This protein binds this small molecule.
Small molecule (SMILES): Nc1ncnc2c1ncn2[C@@H]1O[C@H](CO[P](=O)(O)O[P](=O)(O)NP(=O)(O)O)[C@@H](O)[C@H]1O

Sequence of chain 1.A:
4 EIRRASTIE

Binding-site contacts:
Ligand atom N7 contacts residue MET124 of chain 1.B at 3.5 Å.
Ligand atom N1 contacts residue VAL127 of chain 1.B at 3.1 Å (h-bond).
Ligand atom C2' contacts residue GLU131 of chain 1.B at 3.5 Å.
Ligand atom O2G contacts residue SER9 of chain 1.A at 2.8 Å (h-bond).
Ligand atom PB contacts residue MG1 of chain 1.D at 3.5 Å.
Ligand atom O2B contacts residue GLY56 of chain 1.B at 3.5 Å.
Ligand atom O2A contacts residue MG1 of chain 1.E at 2.0 Å.
Ligand atom O1G contacts residue ASP188 of chain 1.B at 2.7 Å (salt-bridge).
Ligand atom N3 contacts residue PHE331 of chain 1.B at 3.4 Å.
Ligand atom O1G contacts residue LYS172 of chain 1.B at 3.3 Å (salt-bridge).
Ligand atom O5' contacts residue MG1 of chain 1.E at 3.5 Å.
Ligand atom O1G contacts residue MG1 of chain 1.E at 2.0 Å.
Ligand atom C6 contacts residue ALA74 of chain 1.B at 3.5 Å (hydrophobic).
Ligand atom O1B contacts residue MG1 of chain 1.D at 2.1 Å.
Ligand atom O3' contacts residue ARG6 of chain 1.A at 2.9 Å (salt-bridge).
Ligand atom O1B contacts residue ASP188 of chain 1.B at 2.8 Å (salt-bridge).
Ligand atom O2A contacts residue ASP188 of chain 1.B at 2.6 Å (salt-bridge).
Ligand atom O3G contacts residue SER9 of chain 1.A at 3.0 Å (h-bond).
Ligand atom PA contacts residue MG1 of chain 1.E at 3.3 Å.
Ligand atom N7 contacts residue THR187 of chain 1.B at 3.5 Å (h-bond).
Ligand atom O3A contacts residue LYS76 of chain 1.B at 3.5 Å.
Ligand atom PG contacts residue ASP188 of chain 1.B at 3.6 Å.
Ligand atom O2G contacts residue MG1 of chain 1.D at 2.1 Å.
Ligand atom N3B contacts residue MG1 of chain 1.E at 3.1 Å.
Ligand atom N3 contacts residue LEU53 of chain 1.B at 3.6 Å.
Ligand atom O1A contacts residue ASP188 of chain 1.B at 3.6 Å.
Ligand atom O1A contacts residue LYS76 of chain 1.B at 3.2 Å.
Ligand atom C5' contacts residue VAL61 of chain 1.B at 3.6 Å (hydrophobic).
Ligand atom C2 contacts residue VAL127 of chain 1.B at 3.5 Å (hydrophobic).
Ligand atom O1G contacts residue ASN175 of chain 1.B at 3.4 Å (h-bond).
Ligand atom N6 contacts residue GLU125 of chain 1.B at 2.9 Å (salt-bridge).
Ligand atom O1G contacts residue MG1 of chain 1.D at 3.4 Å.
Ligand atom O2A contacts residue ASN175 of chain 1.B at 3.2 Å (h-bond).
Ligand atom O2' contacts residue GLU131 of chain 1.B at 2.4 Å (salt-bridge).
Ligand atom O3' contacts residue GLU131 of chain 1.B at 3.1 Å (salt-bridge).
Ligand atom PG contacts residue MG1 of chain 1.D at 3.2 Å.
Ligand atom PG contacts residue MG1 of chain 1.E at 3.1 Å.
Ligand atom O3' contacts residue GLU174 of chain 1.B at 2.9 Å (salt-bridge).
Ligand atom PG contacts residue SER9 of chain 1.A at 3.4 Å.
Ligand atom O2G contacts residue ASP188 of chain 1.B at 3.4 Å (salt-bridge).

Sequence of chain 1.B:
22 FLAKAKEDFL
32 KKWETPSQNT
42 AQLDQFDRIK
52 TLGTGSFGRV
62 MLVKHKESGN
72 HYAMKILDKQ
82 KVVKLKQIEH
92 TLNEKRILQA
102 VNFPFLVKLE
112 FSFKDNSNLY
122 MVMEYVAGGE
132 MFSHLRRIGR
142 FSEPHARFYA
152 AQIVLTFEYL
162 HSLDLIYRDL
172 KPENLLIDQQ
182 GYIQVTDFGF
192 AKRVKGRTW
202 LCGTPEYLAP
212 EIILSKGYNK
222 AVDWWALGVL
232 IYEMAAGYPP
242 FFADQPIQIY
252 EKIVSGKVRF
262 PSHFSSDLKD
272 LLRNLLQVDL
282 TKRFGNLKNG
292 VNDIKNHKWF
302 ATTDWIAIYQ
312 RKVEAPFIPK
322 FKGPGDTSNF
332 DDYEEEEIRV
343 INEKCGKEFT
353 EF